Binding-site contacts:
Ligand atom C37 contacts residue ILE168 of chain 1.B at 3.8 Å (hydrophobic).
Ligand atom C20 contacts residue MET102 of chain 1.B at 3.7 Å (hydrophobic).
Ligand atom C14 contacts residue LEU105 of chain 1.B at 3.8 Å (hydrophobic).
Ligand atom N18 contacts residue ALA56 of chain 1.B at 3.7 Å.
Ligand atom C19 contacts residue GLU103 of chain 1.B at 3.8 Å.
Ligand atom C20 contacts residue LEU155 of chain 1.B at 3.9 Å (hydrophobic).
Ligand atom C34 contacts residue ILE43 of chain 1.B at 3.8 Å (hydrophobic).
Ligand atom O15 contacts residue ILE35 of chain 1.B at 3.8 Å.
Ligand atom C13 contacts residue LEU105 of chain 1.B at 3.7 Å (hydrophobic).
Ligand atom C31 contacts residue LYS58 of chain 1.B at 3.7 Å.
Ligand atom C23 contacts residue ILE43 of chain 1.B at 3.9 Å (hydrophobic).
Ligand atom C12 contacts residue LEU105 of chain 1.B at 3.1 Å (hydrophobic).
Ligand atom F32 contacts residue MET102 of chain 1.B at 3.5 Å.
Ligand atom N16 contacts residue LEU105 of chain 1.B at 3.1 Å (h-bond).
Ligand atom C05 contacts residue ILE35 of chain 1.B at 3.9 Å (hydrophobic).
Ligand atom C33 contacts residue MET102 of chain 1.B at 3.8 Å (hydrophobic).
Ligand atom C34 contacts residue ALA56 of chain 1.B at 3.9 Å (hydrophobic).
Ligand atom C28 contacts residue ILE43 of chain 1.B at 3.9 Å (hydrophobic).
Ligand atom C33 contacts residue ALA56 of chain 1.B at 3.6 Å (hydrophobic).
Ligand atom O06 contacts residue ILE35 of chain 1.B at 2.9 Å (h-bond).
Ligand atom C14 contacts residue ILE35 of chain 1.B at 3.8 Å (hydrophobic).
Ligand atom C17 contacts residue LEU105 of chain 1.B at 3.8 Å (hydrophobic).
Ligand atom F32 contacts residue MET100 of chain 1.B at 3.3 Å.
Ligand atom C19 contacts residue ALA56 of chain 1.B at 3.5 Å (hydrophobic).
Ligand atom C22 contacts residue LEU155 of chain 1.B at 3.8 Å (hydrophobic).
Ligand atom C19 contacts residue LEU105 of chain 1.B at 3.5 Å (hydrophobic).
Ligand atom C30 contacts residue MET100 of chain 1.B at 3.6 Å (hydrophobic).
Ligand atom O25 contacts residue ILE168 of chain 1.B at 3.8 Å.
Ligand atom C24 contacts residue ILE168 of chain 1.B at 3.8 Å (hydrophobic).
Ligand atom C20 contacts residue ALA56 of chain 1.B at 3.8 Å (hydrophobic).
Ligand atom C27 contacts residue ILE43 of chain 1.B at 3.8 Å (hydrophobic).
Ligand atom C33 contacts residue LYS58 of chain 1.B at 3.8 Å.
Ligand atom O25 contacts residue ILE43 of chain 1.B at 3.6 Å.
Ligand atom C30 contacts residue MET102 of chain 1.B at 3.5 Å (hydrophobic).
Ligand atom N16 contacts residue GLY106 of chain 1.B at 3.9 Å.
Ligand atom C21 contacts residue LEU155 of chain 1.B at 3.8 Å (hydrophobic).
Ligand atom N26 contacts residue ILE43 of chain 1.B at 3.5 Å.
Ligand atom C31 contacts residue MET102 of chain 1.B at 3.7 Å (hydrophobic).
Ligand atom C14 contacts residue GLY106 of chain 1.B at 3.8 Å.
Ligand atom N18 contacts residue LEU105 of chain 1.B at 3.0 Å (h-bond).

This small molecule binds to this protein.
Small molecule (SMILES): COc1ccc(-c2cc(C(=O)Nc3cc(-c4c(-c5ccc(F)cc5)noc4C(C)C)ccn3)n3c2CN2C[C@H](O)[C@H](O)[C@H]2C3)cc1

Sequence of chain 1.B:
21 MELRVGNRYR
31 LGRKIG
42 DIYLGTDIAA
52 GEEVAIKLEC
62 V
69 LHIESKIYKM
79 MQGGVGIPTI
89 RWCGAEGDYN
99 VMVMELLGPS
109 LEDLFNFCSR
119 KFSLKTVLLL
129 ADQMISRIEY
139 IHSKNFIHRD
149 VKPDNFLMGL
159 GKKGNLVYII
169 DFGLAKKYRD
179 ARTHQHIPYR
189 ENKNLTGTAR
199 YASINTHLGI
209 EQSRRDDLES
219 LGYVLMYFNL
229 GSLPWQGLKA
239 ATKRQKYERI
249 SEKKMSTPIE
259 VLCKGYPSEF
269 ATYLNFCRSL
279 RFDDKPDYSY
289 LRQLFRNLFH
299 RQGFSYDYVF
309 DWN